Binding-site contacts:
Ligand atom O2C contacts residue LYS169 of chain 1.F at 3.3 Å (salt-bridge).
Ligand atom ND contacts residue MET57 of chain 1.F at 3.4 Å (h-bond).
Ligand atom O1D contacts residue HIS28 of chain 1.E at 3.2 Å.
Ligand atom CHB contacts residue MET57 of chain 1.E at 3.5 Å (hydrophobic).
Ligand atom C4A contacts residue MET57 of chain 1.F at 3.5 Å (hydrophobic).
Ligand atom CGB contacts residue SER168 of chain 1.F at 3.2 Å.
Ligand atom CGD contacts residue ARG20 of chain 1.F at 3.1 Å.
Ligand atom O1A contacts residue TYR35 of chain 1.F at 2.8 Å (h-bond).
Ligand atom O2A contacts residue ARG20 of chain 1.E at 2.7 Å (salt-bridge).
Ligand atom FE contacts residue MET57 of chain 1.F at 2.4 Å.
Ligand atom NB contacts residue MET57 of chain 1.E at 3.0 Å (h-bond).
Ligand atom C1D contacts residue MET57 of chain 1.E at 3.5 Å (hydrophobic).
Ligand atom O2C contacts residue SER168 of chain 1.F at 2.8 Å.
Ligand atom O2D contacts residue TYR35 of chain 1.E at 2.6 Å (h-bond).
Ligand atom NC contacts residue MET57 of chain 1.F at 3.2 Å (h-bond).
Ligand atom ND contacts residue MET57 of chain 1.E at 2.9 Å.
Ligand atom NC contacts residue MET57 of chain 1.E at 2.9 Å (h-bond).
Ligand atom NA contacts residue MET57 of chain 1.E at 3.4 Å (h-bond).
Ligand atom O2B contacts residue SER168 of chain 1.F at 2.6 Å (h-bond).
Ligand atom CHB contacts residue MET57 of chain 1.F at 3.5 Å (hydrophobic).
Ligand atom O2A contacts residue HIS28 of chain 1.F at 3.4 Å.
Ligand atom NA contacts residue MET57 of chain 1.F at 3.5 Å (h-bond).
Ligand atom NB contacts residue MET57 of chain 1.F at 2.8 Å (h-bond).
Ligand atom CGC contacts residue SER168 of chain 1.F at 3.5 Å.
Ligand atom CHD contacts residue MET57 of chain 1.F at 3.5 Å (hydrophobic).
Ligand atom C4B contacts residue MET57 of chain 1.F at 3.5 Å (hydrophobic).
Ligand atom CMD contacts residue MET31 of chain 1.E at 3.3 Å (hydrophobic).
Ligand atom C1B contacts residue MET57 of chain 1.E at 3.4 Å (hydrophobic).
Ligand atom O2D contacts residue ARG20 of chain 1.F at 2.9 Å (salt-bridge).
Ligand atom CGA contacts residue ARG20 of chain 1.E at 3.0 Å.
Ligand atom O1B contacts residue LYS50 of chain 1.F at 3.1 Å (salt-bridge).
Ligand atom CMB contacts residue GLU61 of chain 1.E at 3.5 Å.
Ligand atom CMC contacts residue LYS50 of chain 1.E at 3.5 Å.
Ligand atom C1D contacts residue MET57 of chain 1.F at 3.4 Å (hydrophobic).
Ligand atom CBC contacts residue SER168 of chain 1.F at 3.3 Å.
Ligand atom O1D contacts residue ARG20 of chain 1.F at 2.8 Å (salt-bridge).
Ligand atom CBB contacts residue SER168 of chain 1.F at 3.1 Å.
Ligand atom C1B contacts residue MET57 of chain 1.F at 3.3 Å (hydrophobic).
Ligand atom O1A contacts residue ARG20 of chain 1.E at 2.5 Å (salt-bridge).
Ligand atom FE contacts residue MET57 of chain 1.E at 2.4 Å.

This small molecule binds to this protein.
Small molecule (SMILES): CC1=C(CCC(=O)O)C2=Cc3c(CCC(=O)O)c(C)c4n3[Fe@]35n6c(c(C)c(CCC(=O)O)c6=CC1=[N+]23)=CC1=[N+]5C(=C4)C(C)=C1CCC(=O)O

Sequence of chain 1.E:
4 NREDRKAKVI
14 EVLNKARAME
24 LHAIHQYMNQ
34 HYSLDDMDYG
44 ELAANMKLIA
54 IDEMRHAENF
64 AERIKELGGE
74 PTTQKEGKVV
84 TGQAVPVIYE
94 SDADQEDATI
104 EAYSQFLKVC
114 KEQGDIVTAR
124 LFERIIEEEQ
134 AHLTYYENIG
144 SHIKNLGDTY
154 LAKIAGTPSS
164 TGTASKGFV

Sequence of chain 1.F:
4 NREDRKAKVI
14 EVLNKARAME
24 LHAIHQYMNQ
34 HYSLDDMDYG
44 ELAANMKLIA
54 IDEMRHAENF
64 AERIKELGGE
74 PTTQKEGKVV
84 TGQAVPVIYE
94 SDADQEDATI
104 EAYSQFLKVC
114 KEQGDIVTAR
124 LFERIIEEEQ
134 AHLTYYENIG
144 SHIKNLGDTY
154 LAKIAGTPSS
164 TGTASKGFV